Sequence of chain 1.A:
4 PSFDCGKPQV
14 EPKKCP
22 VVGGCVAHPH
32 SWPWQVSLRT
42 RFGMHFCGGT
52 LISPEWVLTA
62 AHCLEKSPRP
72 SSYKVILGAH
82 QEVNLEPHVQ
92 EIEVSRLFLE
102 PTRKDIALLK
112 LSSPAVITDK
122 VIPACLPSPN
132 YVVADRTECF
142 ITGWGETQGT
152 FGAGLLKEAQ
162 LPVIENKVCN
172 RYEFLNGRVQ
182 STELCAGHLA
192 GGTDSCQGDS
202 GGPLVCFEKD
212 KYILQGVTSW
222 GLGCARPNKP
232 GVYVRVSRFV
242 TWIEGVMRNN

Binding-site contacts:
Ligand atom CAZ contacts residue CYS197 of chain 1.A at 3.9 Å (hydrophobic).
Ligand atom CAP contacts residue GLY224 of chain 1.A at 3.5 Å.
Ligand atom CA contacts residue SER201 of chain 1.A at 3.3 Å.
Ligand atom NAB contacts residue ASP195 of chain 1.A at 3.1 Å (salt-bridge).
Ligand atom CAZ contacts residue GLN198 of chain 1.A at 3.6 Å.
Ligand atom CAW contacts residue THR219 of chain 1.A at 3.8 Å.
Ligand atom CAY contacts residue THR219 of chain 1.A at 3.7 Å.
Ligand atom NBC contacts residue LYS67 of chain 1.A at 3.5 Å.
Ligand atom OAD contacts residue CYS197 of chain 1.A at 3.3 Å (h-bond).
Ligand atom N contacts residue SER201 of chain 1.A at 3.6 Å.
Ligand atom OAD contacts residue ASP200 of chain 1.A at 3.6 Å.
Ligand atom OAD contacts residue GLN198 of chain 1.A at 3.2 Å.
Ligand atom CG contacts residue HIS63 of chain 1.A at 3.7 Å.
Ligand atom O contacts residue GLN198 of chain 1.A at 3.4 Å.
Ligand atom CD2 contacts residue CYS48 of chain 1.A at 3.7 Å (hydrophobic).
Ligand atom CB contacts residue HIS63 of chain 1.A at 3.5 Å.
Ligand atom CE2 contacts residue CYS48 of chain 1.A at 3.6 Å (hydrophobic).
Ligand atom CD2 contacts residue HIS63 of chain 1.A at 3.4 Å.
Ligand atom CBN contacts residue SER196 of chain 1.A at 3.5 Å.
Ligand atom CAY contacts residue CYS197 of chain 1.A at 3.7 Å (hydrophobic).
Ligand atom CAP contacts residue TRP221 of chain 1.A at 3.9 Å (hydrophobic).
Ligand atom OAD contacts residue GLY199 of chain 1.A at 3.0 Å (h-bond).
Ligand atom CD2 contacts residue SER201 of chain 1.A at 3.7 Å.
Ligand atom CBH contacts residue GLN198 of chain 1.A at 3.8 Å.
Ligand atom CAP contacts residue GLY222 of chain 1.A at 3.7 Å.
Ligand atom CAW contacts residue SER196 of chain 1.A at 3.7 Å.
Ligand atom CAK contacts residue PHE47 of chain 1.A at 3.6 Å (hydrophobic).
Ligand atom CAM contacts residue LYS67 of chain 1.A at 3.1 Å.
Ligand atom OAD contacts residue SER201 of chain 1.A at 3.3 Å (h-bond).
Ligand atom CAN contacts residue PHE47 of chain 1.A at 3.8 Å (hydrophobic).
Ligand atom CAV contacts residue GLY199 of chain 1.A at 3.4 Å.
Ligand atom CAV contacts residue GLN198 of chain 1.A at 3.9 Å.
Ligand atom CE2 contacts residue PHE47 of chain 1.A at 3.7 Å (hydrophobic).
Ligand atom NAB contacts residue SER196 of chain 1.A at 2.9 Å (h-bond).
Ligand atom CAY contacts residue SER201 of chain 1.A at 3.8 Å.
Ligand atom CBM contacts residue LYS67 of chain 1.A at 3.5 Å.
Ligand atom NBD contacts residue GLY199 of chain 1.A at 3.3 Å (h-bond).
Ligand atom CAP contacts residue SER196 of chain 1.A at 3.5 Å.
Ligand atom CBH contacts residue SER201 of chain 1.A at 3.4 Å.
Ligand atom CAU contacts residue PHE47 of chain 1.A at 3.8 Å (hydrophobic).

A small-molecule ligand and the protein it binds are described below.
Small molecule (SMILES): CCCCCCCCNC(=O)[C@H](Cc1ccc(OCc2ccc3ccccc3n2)cc1)NC(=O)C1CCC(CN)CC1